The protein below binds the small molecule below.
Small molecule (SMILES): Cc1ncnc2c1ncn2[C@@H]1O[C@H]([C@@H](C)O)[C@@H](O)[C@H]1O

Sequence of chain 2.A:
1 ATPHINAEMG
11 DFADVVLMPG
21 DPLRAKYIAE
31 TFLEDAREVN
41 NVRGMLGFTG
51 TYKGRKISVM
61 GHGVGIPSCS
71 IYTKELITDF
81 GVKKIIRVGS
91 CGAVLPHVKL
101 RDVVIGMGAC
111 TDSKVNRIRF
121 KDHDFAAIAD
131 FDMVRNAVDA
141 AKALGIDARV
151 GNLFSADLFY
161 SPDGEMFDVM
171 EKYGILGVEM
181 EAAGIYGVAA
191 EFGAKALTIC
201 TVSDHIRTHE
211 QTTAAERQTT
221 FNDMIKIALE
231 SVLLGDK

Binding-site contacts:
Ligand atom C4 contacts residue VAL178 of chain 1.A at 3.4 Å (hydrophobic).
Ligand atom C7 contacts residue PHE159 of chain 1.A at 3.6 Å (hydrophobic).
Ligand atom C6' contacts residue ASP204 of chain 1.A at 3.4 Å.
Ligand atom N9 contacts residue PHE159 of chain 1.A at 3.9 Å.
Ligand atom C4' contacts residue SER90 of chain 1.A at 3.3 Å.
Ligand atom N9 contacts residue GLY92 of chain 1.A at 4.0 Å.
Ligand atom C8 contacts residue PHE159 of chain 1.A at 3.8 Å (hydrophobic).
Ligand atom C7 contacts residue PHE167 of chain 1.A at 3.7 Å (hydrophobic).
Ligand atom N1 contacts residue VAL178 of chain 1.A at 3.5 Å.
Ligand atom O3' contacts residue PO41 of chain 1.D at 3.1 Å (h-bond).
Ligand atom C6' contacts residue SER203 of chain 1.A at 3.3 Å.
Ligand atom C2 contacts residue MET180 of chain 1.A at 3.6 Å (hydrophobic).
Ligand atom N7 contacts residue PHE159 of chain 1.A at 3.7 Å.
Ligand atom C8 contacts residue ASP204 of chain 1.A at 3.9 Å.
Ligand atom N1 contacts residue PHE159 of chain 1.A at 4.0 Å.
Ligand atom N3 contacts residue GLU179 of chain 1.A at 3.5 Å.
Ligand atom N3 contacts residue MET180 of chain 1.A at 3.6 Å.
Ligand atom O2' contacts residue ARG87 of chain 1.A at 4.0 Å.
Ligand atom O2' contacts residue GLU179 of chain 1.A at 3.8 Å.
Ligand atom C8 contacts residue GLY92 of chain 1.A at 3.8 Å.
Ligand atom C6 contacts residue VAL178 of chain 1.A at 3.9 Å (hydrophobic).
Ligand atom C2 contacts residue GLU179 of chain 1.A at 3.6 Å.
Ligand atom O4' contacts residue SER90 of chain 1.A at 3.5 Å (h-bond).
Ligand atom C1' contacts residue SER90 of chain 1.A at 3.8 Å.
Ligand atom O5' contacts residue SER90 of chain 1.A at 2.7 Å (h-bond).
Ligand atom C5 contacts residue PHE159 of chain 1.A at 3.6 Å (hydrophobic).
Ligand atom N3 contacts residue VAL178 of chain 1.A at 3.5 Å (h-bond).
Ligand atom C5' contacts residue SER203 of chain 1.A at 4.0 Å.
Ligand atom C1' contacts residue CYS91 of chain 1.A at 3.8 Å (hydrophobic).
Ligand atom C6 contacts residue PHE159 of chain 1.A at 4.0 Å (hydrophobic).
Ligand atom O2' contacts residue SER90 of chain 1.A at 3.5 Å (h-bond).
Ligand atom O4' contacts residue CYS91 of chain 1.A at 3.4 Å.
Ligand atom O5' contacts residue SER203 of chain 1.A at 3.4 Å (h-bond).
Ligand atom O3' contacts residue ARG43 of chain 2.A at 3.5 Å (salt-bridge).
Ligand atom C1' contacts residue VAL178 of chain 1.A at 3.4 Å (hydrophobic).
Ligand atom N9 contacts residue VAL178 of chain 1.A at 3.4 Å (h-bond).
Ligand atom O2' contacts residue PO41 of chain 1.D at 3.4 Å (h-bond).
Ligand atom C2 contacts residue VAL178 of chain 1.A at 3.5 Å (hydrophobic).
Ligand atom C5' contacts residue SER90 of chain 1.A at 3.5 Å.
Ligand atom C4 contacts residue PHE159 of chain 1.A at 3.7 Å (hydrophobic).

Sequence of chain 1.A:
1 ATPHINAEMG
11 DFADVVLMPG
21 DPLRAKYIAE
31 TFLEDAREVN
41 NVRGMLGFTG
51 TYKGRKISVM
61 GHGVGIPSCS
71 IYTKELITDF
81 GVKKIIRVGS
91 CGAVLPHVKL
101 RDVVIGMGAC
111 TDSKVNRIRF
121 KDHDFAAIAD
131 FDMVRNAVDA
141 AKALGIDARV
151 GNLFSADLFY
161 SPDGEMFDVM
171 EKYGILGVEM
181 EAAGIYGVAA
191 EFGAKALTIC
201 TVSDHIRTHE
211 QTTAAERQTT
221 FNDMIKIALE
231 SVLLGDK